The protein below binds the small molecule below.
Small molecule (SMILES): CC(=O)N[C@H]1[C@H](O[C@H]2[C@H](O)[C@@H](NC(C)=O)CO[C@@H]2CO)O[C@H](CO)[C@@H](O)[C@@H]1O

Binding-site contacts:
Ligand atom O7 contacts residue ASN1424 of chain 1.D at 3.4 Å (h-bond).
Ligand atom O5 contacts residue ASN1424 of chain 1.D at 2.4 Å (h-bond).
Ligand atom C1 contacts residue ASN1424 of chain 1.D at 1.4 Å.
Ligand atom N2 contacts residue ASN1424 of chain 1.D at 2.9 Å (h-bond).
Ligand atom C7 contacts residue VAL1422 of chain 1.D at 4.2 Å (hydrophobic).
Ligand atom C3 contacts residue ASN1424 of chain 1.D at 3.8 Å.
Ligand atom C2 contacts residue ASN1424 of chain 1.D at 2.5 Å.
Ligand atom C7 contacts residue ASN1424 of chain 1.D at 3.3 Å.
Ligand atom C4 contacts residue ASN1424 of chain 1.D at 4.3 Å.
Ligand atom N2 contacts residue GLN1425 of chain 1.D at 4.5 Å.
Ligand atom C8 contacts residue ASN1424 of chain 1.D at 3.9 Å.
Ligand atom C8 contacts residue VAL1422 of chain 1.D at 3.7 Å (hydrophobic).
Ligand atom O7 contacts residue VAL1422 of chain 1.D at 3.7 Å.
Ligand atom C5 contacts residue ASN1424 of chain 1.D at 3.6 Å.
Ligand atom C8 contacts residue SER1423 of chain 1.D at 4.2 Å.
Ligand atom C8 contacts residue GLN1425 of chain 1.D at 3.6 Å.

Sequence of chain 1.D:
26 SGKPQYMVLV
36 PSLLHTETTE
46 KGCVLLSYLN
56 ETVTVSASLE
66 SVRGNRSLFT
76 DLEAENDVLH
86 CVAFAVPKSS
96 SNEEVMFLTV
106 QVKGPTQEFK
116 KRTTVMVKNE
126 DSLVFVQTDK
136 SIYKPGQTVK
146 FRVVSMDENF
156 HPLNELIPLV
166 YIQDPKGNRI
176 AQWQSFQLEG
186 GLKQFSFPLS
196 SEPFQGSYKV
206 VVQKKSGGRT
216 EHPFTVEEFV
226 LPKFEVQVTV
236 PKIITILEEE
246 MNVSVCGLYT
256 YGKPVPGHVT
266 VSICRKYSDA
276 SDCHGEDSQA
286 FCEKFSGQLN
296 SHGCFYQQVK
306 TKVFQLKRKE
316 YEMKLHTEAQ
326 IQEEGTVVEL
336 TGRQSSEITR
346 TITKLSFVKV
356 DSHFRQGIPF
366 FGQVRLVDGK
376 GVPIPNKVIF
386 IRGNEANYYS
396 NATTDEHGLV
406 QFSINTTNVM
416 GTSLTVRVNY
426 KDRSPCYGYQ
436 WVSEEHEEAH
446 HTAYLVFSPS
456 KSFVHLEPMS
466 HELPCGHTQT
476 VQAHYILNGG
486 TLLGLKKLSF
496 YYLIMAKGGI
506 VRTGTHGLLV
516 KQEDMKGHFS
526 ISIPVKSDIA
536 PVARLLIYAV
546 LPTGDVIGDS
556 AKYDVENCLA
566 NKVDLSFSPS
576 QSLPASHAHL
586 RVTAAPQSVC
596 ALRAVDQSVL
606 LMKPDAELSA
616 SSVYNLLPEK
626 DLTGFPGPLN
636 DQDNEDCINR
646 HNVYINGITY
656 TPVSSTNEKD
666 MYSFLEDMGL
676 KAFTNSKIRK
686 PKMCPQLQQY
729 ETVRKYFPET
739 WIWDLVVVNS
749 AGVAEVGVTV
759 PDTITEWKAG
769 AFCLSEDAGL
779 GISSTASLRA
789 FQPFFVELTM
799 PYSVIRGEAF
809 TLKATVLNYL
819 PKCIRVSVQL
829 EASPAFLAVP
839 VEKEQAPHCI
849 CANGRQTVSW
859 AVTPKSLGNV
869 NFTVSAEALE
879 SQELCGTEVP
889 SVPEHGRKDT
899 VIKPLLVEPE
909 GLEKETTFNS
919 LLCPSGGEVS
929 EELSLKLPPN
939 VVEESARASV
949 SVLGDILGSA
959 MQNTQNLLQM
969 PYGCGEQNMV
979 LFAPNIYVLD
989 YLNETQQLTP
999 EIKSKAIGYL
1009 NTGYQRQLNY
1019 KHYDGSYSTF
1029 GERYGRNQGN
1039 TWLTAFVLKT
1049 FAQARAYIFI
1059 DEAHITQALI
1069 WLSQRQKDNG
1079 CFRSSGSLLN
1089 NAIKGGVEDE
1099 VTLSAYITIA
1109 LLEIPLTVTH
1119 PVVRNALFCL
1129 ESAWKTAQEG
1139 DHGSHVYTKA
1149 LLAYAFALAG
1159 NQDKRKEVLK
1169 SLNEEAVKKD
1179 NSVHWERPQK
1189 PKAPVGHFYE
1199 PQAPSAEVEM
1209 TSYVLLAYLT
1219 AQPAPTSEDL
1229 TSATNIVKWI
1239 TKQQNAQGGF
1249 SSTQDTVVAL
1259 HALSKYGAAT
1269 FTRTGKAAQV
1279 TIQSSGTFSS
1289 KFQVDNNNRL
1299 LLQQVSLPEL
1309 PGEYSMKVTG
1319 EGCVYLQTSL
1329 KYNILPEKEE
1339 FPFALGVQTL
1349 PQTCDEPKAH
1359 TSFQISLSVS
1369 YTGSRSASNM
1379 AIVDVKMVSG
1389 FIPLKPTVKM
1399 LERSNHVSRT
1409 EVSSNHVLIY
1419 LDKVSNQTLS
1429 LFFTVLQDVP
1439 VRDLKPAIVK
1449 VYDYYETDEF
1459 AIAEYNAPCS